Binding-site contacts:
Ligand atom C6 contacts residue TYR78 of chain 1.E at 4.1 Å (hydrophobic).
Ligand atom O1 contacts residue TYR122 of chain 1.E at 3.1 Å.
Ligand atom C1 contacts residue TYR122 of chain 1.E at 3.0 Å (hydrophobic).
Ligand atom C6 contacts residue TYR122 of chain 1.E at 3.8 Å (hydrophobic).
Ligand atom O3 contacts residue GLY1 of chain 1.E at 3.0 Å (h-bond).
Ligand atom O4 contacts residue ASP125 of chain 1.E at 2.9 Å (salt-bridge).
Ligand atom C4 contacts residue TYR78 of chain 1.E at 3.4 Å (hydrophobic).
Ligand atom C4 contacts residue TYR78 of chain 1.E at 4.2 Å (hydrophobic).
Ligand atom C2 contacts residue PHE47 of chain 1.E at 4.4 Å (hydrophobic).
Ligand atom C2 contacts residue TYR122 of chain 1.E at 4.0 Å (hydrophobic).
Ligand atom C6 contacts residue VAL80 of chain 1.E at 4.2 Å (hydrophobic).
Ligand atom O6 contacts residue TYR122 of chain 1.E at 2.8 Å (h-bond).
Ligand atom C4 contacts residue GLY1 of chain 1.E at 3.7 Å.
Ligand atom O6 contacts residue TYR78 of chain 1.E at 3.4 Å (h-bond).
Ligand atom C5 contacts residue TYR122 of chain 1.E at 4.0 Å (hydrophobic).
Ligand atom C3 contacts residue TYR78 of chain 1.E at 4.0 Å (hydrophobic).
Ligand atom O4 contacts residue TYR78 of chain 1.E at 2.6 Å (h-bond).
Ligand atom O5 contacts residue GLY121 of chain 1.E at 3.8 Å.
Ligand atom O4 contacts residue GLY1 of chain 1.E at 2.8 Å (h-bond).
Ligand atom O4 contacts residue GLY121 of chain 1.E at 3.5 Å.
Ligand atom C6 contacts residue TYR122 of chain 1.E at 3.8 Å (hydrophobic).
Ligand atom O6 contacts residue TRP123 of chain 1.E at 2.8 Å (h-bond).
Ligand atom O5 contacts residue TYR122 of chain 1.E at 3.0 Å (h-bond).
Ligand atom C5 contacts residue ASP125 of chain 1.E at 3.8 Å.
Ligand atom C1 contacts residue GLY121 of chain 1.E at 4.4 Å.
Ligand atom C5 contacts residue TYR122 of chain 1.E at 3.8 Å (hydrophobic).
Ligand atom O5 contacts residue TYR122 of chain 1.E at 3.0 Å.
Ligand atom C1 contacts residue TYR122 of chain 1.E at 3.9 Å (hydrophobic).
Ligand atom O2 contacts residue TYR122 of chain 1.E at 3.9 Å.
Ligand atom O4 contacts residue TYR122 of chain 1.E at 4.4 Å.
Ligand atom C6 contacts residue ASP125 of chain 1.E at 3.1 Å.
Ligand atom C5 contacts residue TYR78 of chain 1.E at 4.1 Å (hydrophobic).
Ligand atom C3 contacts residue GLY1 of chain 1.E at 3.7 Å.
Ligand atom O6 contacts residue GLY121 of chain 1.E at 3.6 Å.
Ligand atom O6 contacts residue ASP125 of chain 1.E at 2.9 Å (salt-bridge).
Ligand atom C4 contacts residue ASP125 of chain 1.E at 3.5 Å.
Ligand atom C5 contacts residue TYR78 of chain 1.E at 4.0 Å (hydrophobic).
Ligand atom C6 contacts residue TRP123 of chain 1.E at 3.8 Å (hydrophobic).
Ligand atom C6 contacts residue TYR78 of chain 1.E at 3.6 Å (hydrophobic).
Ligand atom C2 contacts residue GLY1 of chain 1.E at 4.0 Å.

This small molecule binds to this protein.
Small molecule (SMILES): OC[C@H]1O[C@H](OC[C@H]2O[C@@H](O)[C@H](O)[C@@H](O)[C@@H]2O)[C@H](O)[C@@H](O)[C@H]1O

Sequence of chain 1.E:
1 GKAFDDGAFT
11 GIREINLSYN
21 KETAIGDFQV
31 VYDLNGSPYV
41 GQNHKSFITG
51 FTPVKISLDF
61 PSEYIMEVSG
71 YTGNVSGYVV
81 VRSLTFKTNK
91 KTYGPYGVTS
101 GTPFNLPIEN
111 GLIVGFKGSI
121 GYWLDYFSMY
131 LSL